Sequence of chain 1.C:
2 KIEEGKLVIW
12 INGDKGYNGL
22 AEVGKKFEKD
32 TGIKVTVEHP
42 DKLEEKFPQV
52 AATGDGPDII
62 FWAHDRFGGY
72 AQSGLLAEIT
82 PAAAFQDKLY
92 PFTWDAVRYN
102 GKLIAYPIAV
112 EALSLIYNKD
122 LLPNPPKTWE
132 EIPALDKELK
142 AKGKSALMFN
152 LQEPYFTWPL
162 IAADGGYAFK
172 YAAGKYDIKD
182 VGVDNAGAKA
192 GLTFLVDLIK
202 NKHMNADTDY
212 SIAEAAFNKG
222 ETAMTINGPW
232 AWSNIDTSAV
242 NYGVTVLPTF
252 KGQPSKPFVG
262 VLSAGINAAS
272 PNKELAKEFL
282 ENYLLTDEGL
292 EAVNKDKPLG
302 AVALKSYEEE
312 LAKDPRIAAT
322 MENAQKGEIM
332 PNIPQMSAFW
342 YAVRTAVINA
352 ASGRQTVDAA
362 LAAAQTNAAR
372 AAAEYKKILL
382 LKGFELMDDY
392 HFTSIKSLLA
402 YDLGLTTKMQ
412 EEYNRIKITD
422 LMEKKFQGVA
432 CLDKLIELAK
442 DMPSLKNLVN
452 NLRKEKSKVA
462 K

This small molecule binds to this protein.
Small molecule (SMILES): OC[C@H]1O[C@H](O[C@H]2[C@H](O)[C@@H](O)[C@@H](O)O[C@@H]2CO)[C@H](O)[C@@H](O)[C@@H]1O

Binding-site contacts:
Ligand atom O3 contacts residue ARG67 of chain 1.C at 3.3 Å.
Ligand atom C2 contacts residue LYS16 of chain 1.C at 3.9 Å.
Ligand atom O5 contacts residue TYR156 of chain 1.C at 3.3 Å.
Ligand atom O6 contacts residue TYR156 of chain 1.C at 2.9 Å (h-bond).
Ligand atom O2 contacts residue GLU112 of chain 1.C at 2.6 Å (salt-bridge).
Ligand atom O5 contacts residue TRP231 of chain 1.C at 4.0 Å.
Ligand atom O3 contacts residue GLU112 of chain 1.C at 3.7 Å.
Ligand atom O3 contacts residue ASP66 of chain 1.C at 2.5 Å (salt-bridge).
Ligand atom C6 contacts residue TRP341 of chain 1.C at 3.8 Å (hydrophobic).
Ligand atom C1 contacts residue TYR156 of chain 1.C at 3.6 Å (hydrophobic).
Ligand atom C6 contacts residue GLU154 of chain 1.C at 3.3 Å.
Ligand atom O2 contacts residue LYS16 of chain 1.C at 3.0 Å (salt-bridge).
Ligand atom O2 contacts residue MET331 of chain 1.C at 3.7 Å.
Ligand atom C3 contacts residue ASP66 of chain 1.C at 3.4 Å.
Ligand atom C2 contacts residue GLU112 of chain 1.C at 3.5 Å.
Ligand atom O3 contacts residue TRP341 of chain 1.C at 3.8 Å.
Ligand atom C6 contacts residue PRO155 of chain 1.C at 3.9 Å (hydrophobic).
Ligand atom O6 contacts residue PRO155 of chain 1.C at 3.2 Å.
Ligand atom O1 contacts residue ASP15 of chain 1.C at 2.8 Å (salt-bridge).
Ligand atom O3 contacts residue TRP63 of chain 1.C at 3.4 Å (h-bond).
Ligand atom C1 contacts residue ASP15 of chain 1.C at 3.5 Å.
Ligand atom C3 contacts residue TRP63 of chain 1.C at 3.6 Å (hydrophobic).
Ligand atom C6 contacts residue PHE157 of chain 1.C at 3.8 Å (hydrophobic).
Ligand atom O3 contacts residue ALA64 of chain 1.C at 3.3 Å.
Ligand atom O2 contacts residue ASP66 of chain 1.C at 2.8 Å (salt-bridge).
Ligand atom O2 contacts residue ALA64 of chain 1.C at 3.4 Å.
Ligand atom C5 contacts residue GLU154 of chain 1.C at 3.9 Å.
Ligand atom O6 contacts residue PHE157 of chain 1.C at 3.5 Å.
Ligand atom C6 contacts residue TYR156 of chain 1.C at 3.8 Å (hydrophobic).
Ligand atom O4 contacts residue ARG67 of chain 1.C at 3.3 Å (salt-bridge).
Ligand atom O2 contacts residue TRP63 of chain 1.C at 3.5 Å (h-bond).
Ligand atom C4 contacts residue TRP341 of chain 1.C at 3.7 Å (hydrophobic).
Ligand atom O6 contacts residue GLU154 of chain 1.C at 3.1 Å (salt-bridge).
Ligand atom C1 contacts residue LYS16 of chain 1.C at 3.7 Å.
Ligand atom O1 contacts residue ASN13 of chain 1.C at 3.6 Å.
Ligand atom O1 contacts residue LYS16 of chain 1.C at 3.0 Å (salt-bridge).
Ligand atom C1 contacts residue TRP231 of chain 1.C at 3.6 Å (hydrophobic).
Ligand atom C2 contacts residue TRP231 of chain 1.C at 3.6 Å (hydrophobic).
Ligand atom C2 contacts residue ASP66 of chain 1.C at 3.4 Å.
Ligand atom O2 contacts residue TRP231 of chain 1.C at 3.7 Å.